Binding-site contacts:
Ligand atom C7' contacts residue ASN23 of chain 1.C at 3.3 Å.
Ligand atom O1B contacts residue VAL166 of chain 1.C at 3.6 Å.
Ligand atom O4' contacts residue THR306 of chain 1.C at 3.6 Å.
Ligand atom O2 contacts residue K1 of chain 1.U at 3.2 Å.
Ligand atom O4' contacts residue ASP307 of chain 1.C at 2.7 Å (salt-bridge).
Ligand atom O3' contacts residue FFQ1 of chain 1.S at 2.7 Å (h-bond).
Ligand atom C8' contacts residue FFQ1 of chain 1.S at 3.5 Å.
Ligand atom O4 contacts residue LEU128 of chain 1.C at 2.8 Å (h-bond).
Ligand atom C4 contacts residue PRO125 of chain 1.C at 3.2 Å (hydrophobic).
Ligand atom O1' contacts residue ARG124 of chain 1.C at 3.4 Å (salt-bridge).
Ligand atom C3' contacts residue FFQ1 of chain 1.S at 3.4 Å.
Ligand atom C4 contacts residue ASP127 of chain 1.C at 3.5 Å.
Ligand atom N3 contacts residue PRO125 of chain 1.C at 3.6 Å.
Ligand atom C5 contacts residue PRO125 of chain 1.C at 3.4 Å (hydrophobic).
Ligand atom O1A contacts residue VAL166 of chain 1.C at 2.8 Å (h-bond).
Ligand atom O1A contacts residue SER165 of chain 1.C at 3.4 Å.
Ligand atom O4 contacts residue ILE126 of chain 1.C at 3.1 Å.
Ligand atom O3B contacts residue VAL329 of chain 1.C at 2.8 Å (h-bond).
Ligand atom C8' contacts residue ASN23 of chain 1.C at 3.3 Å.
Ligand atom C5 contacts residue SER165 of chain 1.C at 3.4 Å.
Ligand atom C2' contacts residue ASN23 of chain 1.C at 3.6 Å.
Ligand atom O2A contacts residue SER165 of chain 1.C at 2.7 Å (h-bond).
Ligand atom O3' contacts residue ASN23 of chain 1.C at 3.1 Å (h-bond).
Ligand atom O2B contacts residue ARG124 of chain 1.C at 3.0 Å (salt-bridge).
Ligand atom C3' contacts residue ASP307 of chain 1.C at 3.6 Å.
Ligand atom O2B contacts residue ARG95 of chain 1.C at 2.8 Å (salt-bridge).
Ligand atom O4 contacts residue ASP127 of chain 1.C at 3.2 Å (salt-bridge).
Ligand atom C4' contacts residue ASP307 of chain 1.C at 3.4 Å.
Ligand atom O4 contacts residue PRO125 of chain 1.C at 3.4 Å (h-bond).
Ligand atom N3 contacts residue ASP127 of chain 1.C at 2.8 Å (salt-bridge).
Ligand atom O4' contacts residue PHE330 of chain 1.C at 3.4 Å.
Ligand atom C2' contacts residue FFQ1 of chain 1.S at 3.6 Å.
Ligand atom O7' contacts residue ASN23 of chain 1.C at 3.4 Å.
Ligand atom N2' contacts residue FFQ1 of chain 1.S at 2.8 Å (h-bond).
Ligand atom O3' contacts residue ASP307 of chain 1.C at 2.7 Å (salt-bridge).
Ligand atom O4B contacts residue PHE163 of chain 1.C at 3.2 Å.
Ligand atom O4 contacts residue HIS129 of chain 1.C at 3.6 Å.
Ligand atom O3B contacts residue PHE330 of chain 1.C at 3.5 Å.
Ligand atom O5' contacts residue VAL166 of chain 1.C at 3.5 Å.
Ligand atom O1B contacts residue GLY167 of chain 1.C at 2.9 Å (h-bond).

A protein and the small-molecule ligand that binds it are described below.
Small molecule (SMILES): CC(=O)N[C@H]1[C@@H](O[P](=O)(O)O[P](=O)(O)OC[C@H]2O[C@@H](n3ccc(=O)[nH]c3=O)[C@H](O)[C@@H]2O)O[C@H](CO)[C@@H](O)[C@@H]1O

Sequence of chain 1.C:
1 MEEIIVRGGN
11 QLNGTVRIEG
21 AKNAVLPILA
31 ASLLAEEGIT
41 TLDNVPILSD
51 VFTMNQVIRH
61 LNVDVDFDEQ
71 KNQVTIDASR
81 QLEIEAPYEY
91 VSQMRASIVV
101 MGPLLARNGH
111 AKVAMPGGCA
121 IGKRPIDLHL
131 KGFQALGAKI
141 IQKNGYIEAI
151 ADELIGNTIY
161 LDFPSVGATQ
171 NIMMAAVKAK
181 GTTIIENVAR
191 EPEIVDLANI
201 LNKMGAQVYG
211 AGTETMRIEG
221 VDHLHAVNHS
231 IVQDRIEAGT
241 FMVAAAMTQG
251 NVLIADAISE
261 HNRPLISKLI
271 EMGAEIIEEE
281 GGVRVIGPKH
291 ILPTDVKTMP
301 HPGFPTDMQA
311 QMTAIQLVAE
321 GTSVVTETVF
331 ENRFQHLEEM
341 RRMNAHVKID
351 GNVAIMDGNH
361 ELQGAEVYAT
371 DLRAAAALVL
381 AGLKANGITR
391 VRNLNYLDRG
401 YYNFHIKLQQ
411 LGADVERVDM